Sequence of chain 1.B:
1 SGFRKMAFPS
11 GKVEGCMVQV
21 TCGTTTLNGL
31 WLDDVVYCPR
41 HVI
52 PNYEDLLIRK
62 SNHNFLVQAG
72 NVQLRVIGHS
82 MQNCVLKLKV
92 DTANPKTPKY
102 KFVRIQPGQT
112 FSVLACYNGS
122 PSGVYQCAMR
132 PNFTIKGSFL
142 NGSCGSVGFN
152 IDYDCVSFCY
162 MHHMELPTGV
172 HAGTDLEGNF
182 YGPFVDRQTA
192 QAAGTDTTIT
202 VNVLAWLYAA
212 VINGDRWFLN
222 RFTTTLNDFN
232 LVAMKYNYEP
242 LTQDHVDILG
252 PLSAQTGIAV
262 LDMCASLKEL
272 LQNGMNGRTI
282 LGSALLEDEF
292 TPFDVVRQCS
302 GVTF

A small-molecule ligand and the protein it binds are described below.
Small molecule (SMILES): CNC(=O)CN1Cc2ccc(Cl)cc2[C@H](C(=O)Nc2cncc3cc(S(C)(=O)=O)ccc23)C1

Sequence of chain 1.A:
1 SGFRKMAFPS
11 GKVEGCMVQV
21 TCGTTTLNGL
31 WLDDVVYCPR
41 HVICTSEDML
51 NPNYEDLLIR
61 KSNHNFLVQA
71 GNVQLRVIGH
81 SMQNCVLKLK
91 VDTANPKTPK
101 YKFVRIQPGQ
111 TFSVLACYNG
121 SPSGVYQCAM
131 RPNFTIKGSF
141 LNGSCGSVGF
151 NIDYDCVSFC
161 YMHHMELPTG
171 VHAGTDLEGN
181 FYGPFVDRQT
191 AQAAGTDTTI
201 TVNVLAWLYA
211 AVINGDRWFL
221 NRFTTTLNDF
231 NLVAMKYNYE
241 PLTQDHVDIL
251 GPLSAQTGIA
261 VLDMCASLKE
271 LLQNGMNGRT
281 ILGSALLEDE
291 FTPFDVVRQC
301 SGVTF

Binding-site contacts:
Ligand atom C8 contacts residue HIS163 of chain 1.A at 3.7 Å.
Ligand atom CL contacts residue HIS164 of chain 1.A at 3.7 Å.
Ligand atom N3 contacts residue SER144 of chain 1.A at 3.3 Å (h-bond).
Ligand atom C10 contacts residue LEU141 of chain 1.A at 3.6 Å (hydrophobic).
Ligand atom CL contacts residue HIS41 of chain 1.A at 3.5 Å.
Ligand atom C7 contacts residue CYS145 of chain 1.A at 3.8 Å (hydrophobic).
Ligand atom C18 contacts residue MET165 of chain 1.A at 3.5 Å (hydrophobic).
Ligand atom C18 contacts residue MET49 of chain 1.A at 3.6 Å (hydrophobic).
Ligand atom C22 contacts residue GLN189 of chain 1.A at 3.9 Å.
Ligand atom C8 contacts residue PHE140 of chain 1.A at 3.6 Å (hydrophobic).
Ligand atom O1 contacts residue GLU166 of chain 1.A at 3.0 Å (salt-bridge).
Ligand atom O1 contacts residue MET165 of chain 1.A at 3.4 Å.
Ligand atom N2 contacts residue CYS145 of chain 1.A at 3.8 Å.
Ligand atom C11 contacts residue ASN142 of chain 1.A at 3.9 Å.
Ligand atom C10 contacts residue PHE140 of chain 1.A at 3.5 Å (hydrophobic).
Ligand atom C19 contacts residue MET49 of chain 1.A at 3.4 Å (hydrophobic).
Ligand atom C9 contacts residue GLU166 of chain 1.A at 3.8 Å.
Ligand atom C13 contacts residue ASN142 of chain 1.A at 3.4 Å.
Ligand atom C17 contacts residue MET165 of chain 1.A at 3.6 Å (hydrophobic).
Ligand atom N3 contacts residue PHE140 of chain 1.A at 3.8 Å.
Ligand atom C7 contacts residue SER144 of chain 1.A at 3.9 Å.
Ligand atom O3 contacts residue SER1 of chain 1.B at 3.0 Å (h-bond).
Ligand atom C contacts residue GLU166 of chain 1.A at 3.6 Å.
Ligand atom C19 contacts residue MET165 of chain 1.A at 3.8 Å (hydrophobic).
Ligand atom CL contacts residue ASP187 of chain 1.A at 3.5 Å.
Ligand atom N3 contacts residue HIS163 of chain 1.A at 2.6 Å (h-bond).
Ligand atom C17 contacts residue HIS164 of chain 1.A at 3.4 Å.
Ligand atom C7 contacts residue GLU166 of chain 1.A at 3.8 Å.
Ligand atom C8 contacts residue SER144 of chain 1.A at 3.7 Å.
Ligand atom C10 contacts residue ASN142 of chain 1.A at 3.8 Å.
Ligand atom C7 contacts residue HIS163 of chain 1.A at 3.1 Å.
Ligand atom C8 contacts residue GLU166 of chain 1.A at 3.7 Å.
Ligand atom CL contacts residue MET165 of chain 1.A at 3.7 Å.
Ligand atom C9 contacts residue LEU141 of chain 1.A at 3.7 Å (hydrophobic).
Ligand atom C7 contacts residue MET165 of chain 1.A at 3.9 Å (hydrophobic).
Ligand atom C12 contacts residue ASN142 of chain 1.A at 3.3 Å.
Ligand atom C8 contacts residue LEU141 of chain 1.A at 3.6 Å (hydrophobic).
Ligand atom O3 contacts residue PHE140 of chain 1.A at 3.9 Å.
Ligand atom C10 contacts residue GLU166 of chain 1.A at 3.3 Å.
Ligand atom C15 contacts residue GLU166 of chain 1.A at 3.6 Å.